Binding-site contacts:
Ligand atom N2 contacts residue ASN410 of chain 1.A at 2.8 Å (h-bond).
Ligand atom C3 contacts residue ASN410 of chain 1.A at 3.7 Å.
Ligand atom C8 contacts residue LYS371 of chain 1.A at 3.7 Å.
Ligand atom O7 contacts residue ASN410 of chain 1.A at 3.1 Å (h-bond).
Ligand atom C8 contacts residue THR372 of chain 1.A at 3.9 Å.
Ligand atom C8 contacts residue TRP409 of chain 1.A at 4.0 Å (hydrophobic).
Ligand atom C7 contacts residue THR372 of chain 1.A at 3.6 Å.
Ligand atom N2 contacts residue ASN411 of chain 1.A at 4.4 Å.
Ligand atom C5 contacts residue ASN410 of chain 1.A at 3.7 Å.
Ligand atom C7 contacts residue ASN411 of chain 1.A at 4.1 Å.
Ligand atom C7 contacts residue TRP409 of chain 1.A at 4.2 Å (hydrophobic).
Ligand atom C2 contacts residue ASN410 of chain 1.A at 2.4 Å.
Ligand atom C7 contacts residue ASN410 of chain 1.A at 3.2 Å.
Ligand atom C8 contacts residue ASN411 of chain 1.A at 3.5 Å.
Ligand atom N2 contacts residue THR372 of chain 1.A at 4.5 Å.
Ligand atom O7 contacts residue TRP409 of chain 1.A at 3.8 Å.
Ligand atom O7 contacts residue THR372 of chain 1.A at 3.0 Å (h-bond).
Ligand atom C8 contacts residue ASN410 of chain 1.A at 3.9 Å.
Ligand atom O5 contacts residue ASN410 of chain 1.A at 2.4 Å (h-bond).
Ligand atom C4 contacts residue ASN410 of chain 1.A at 4.1 Å.
Ligand atom C1 contacts residue ASN410 of chain 1.A at 1.4 Å.

This protein binds this small molecule.
Small molecule (SMILES): CC(=O)N[C@@H]1[C@@H](O)[C@H](O)[C@@H](CO)O[C@H]1O

Sequence of chain 1.A:
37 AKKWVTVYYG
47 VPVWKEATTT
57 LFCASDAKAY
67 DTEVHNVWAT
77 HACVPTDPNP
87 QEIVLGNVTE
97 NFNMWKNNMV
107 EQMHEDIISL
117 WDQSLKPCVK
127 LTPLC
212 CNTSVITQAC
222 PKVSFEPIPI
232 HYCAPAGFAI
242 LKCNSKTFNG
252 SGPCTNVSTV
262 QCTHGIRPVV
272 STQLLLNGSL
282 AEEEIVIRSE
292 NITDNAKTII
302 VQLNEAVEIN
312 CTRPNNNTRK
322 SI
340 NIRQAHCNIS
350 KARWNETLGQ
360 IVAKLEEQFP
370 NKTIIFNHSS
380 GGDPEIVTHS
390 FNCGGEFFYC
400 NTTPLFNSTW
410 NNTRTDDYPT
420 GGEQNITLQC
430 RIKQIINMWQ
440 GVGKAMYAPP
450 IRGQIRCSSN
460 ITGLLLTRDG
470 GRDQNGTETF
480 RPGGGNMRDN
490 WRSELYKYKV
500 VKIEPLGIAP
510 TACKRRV